A protein and the small-molecule ligand that binds it are described below.
Small molecule (SMILES): CCOc1ccc(-c2snnc2-c2cc(CC)c(O)cc2O)cc1

Binding-site contacts:
Ligand atom C12 contacts residue ASN51 of chain 2.A at 3.3 Å.
Ligand atom C3 contacts residue ALA55 of chain 2.A at 3.8 Å (hydrophobic).
Ligand atom O30 contacts residue ASP93 of chain 2.A at 2.5 Å (salt-bridge).
Ligand atom C21 contacts residue ASP93 of chain 2.A at 3.4 Å.
Ligand atom C23 contacts residue ASN51 of chain 2.A at 3.6 Å.
Ligand atom C16 contacts residue LYS58 of chain 2.A at 3.8 Å.
Ligand atom O30 contacts residue SER52 of chain 2.A at 3.7 Å.
Ligand atom C22 contacts residue ASN51 of chain 2.A at 3.9 Å.
Ligand atom C15 contacts residue LEU107 of chain 2.A at 3.8 Å (hydrophobic).
Ligand atom N1 contacts residue GLY97 of chain 2.A at 3.0 Å (h-bond).
Ligand atom O30 contacts residue ASN51 of chain 2.A at 3.9 Å.
Ligand atom CAB contacts residue PHE138 of chain 2.A at 3.0 Å (hydrophobic).
Ligand atom O30 contacts residue THR184 of chain 2.A at 3.6 Å.
Ligand atom C15 contacts residue LYS58 of chain 2.A at 3.8 Å.
Ligand atom C21 contacts residue THR184 of chain 2.A at 3.9 Å.
Ligand atom CAL contacts residue ASN51 of chain 2.A at 3.4 Å.
Ligand atom C22 contacts residue SER52 of chain 2.A at 3.8 Å.
Ligand atom S1 contacts residue MET98 of chain 2.A at 3.6 Å.
Ligand atom N2 contacts residue ALA55 of chain 2.A at 3.8 Å.
Ligand atom C22 contacts residue ASP93 of chain 2.A at 3.4 Å.
Ligand atom C34 contacts residue ASP54 of chain 2.A at 3.9 Å.
Ligand atom S1 contacts residue GLY97 of chain 2.A at 3.4 Å (h-bond).
Ligand atom O29 contacts residue ASN51 of chain 2.A at 3.7 Å.
Ligand atom S1 contacts residue ILE96 of chain 2.A at 3.6 Å.
Ligand atom C24 contacts residue ASN51 of chain 2.A at 3.8 Å.
Ligand atom O29 contacts residue VAL186 of chain 2.A at 3.5 Å.
Ligand atom C13 contacts residue ASN51 of chain 2.A at 3.9 Å.
Ligand atom O30 contacts residue ALA55 of chain 2.A at 3.3 Å.
Ligand atom N2 contacts residue THR184 of chain 2.A at 2.9 Å (h-bond).
Ligand atom O29 contacts residue LEU48 of chain 2.A at 3.6 Å.
Ligand atom N1 contacts residue ILE96 of chain 2.A at 3.9 Å.
Ligand atom N1 contacts residue ALA55 of chain 2.A at 3.9 Å.
Ligand atom C15 contacts residue GLY108 of chain 2.A at 3.4 Å.
Ligand atom C16 contacts residue LEU107 of chain 2.A at 3.7 Å (hydrophobic).
Ligand atom N2 contacts residue MET98 of chain 2.A at 3.8 Å.
Ligand atom N1 contacts residue MET98 of chain 2.A at 3.4 Å.
Ligand atom N1 contacts residue THR184 of chain 2.A at 3.5 Å (h-bond).
Ligand atom C34 contacts residue ASN51 of chain 2.A at 3.5 Å.
Ligand atom CAL contacts residue PHE138 of chain 2.A at 3.5 Å (hydrophobic).
Ligand atom C4 contacts residue ALA55 of chain 2.A at 3.9 Å (hydrophobic).

Sequence of chain 2.A:
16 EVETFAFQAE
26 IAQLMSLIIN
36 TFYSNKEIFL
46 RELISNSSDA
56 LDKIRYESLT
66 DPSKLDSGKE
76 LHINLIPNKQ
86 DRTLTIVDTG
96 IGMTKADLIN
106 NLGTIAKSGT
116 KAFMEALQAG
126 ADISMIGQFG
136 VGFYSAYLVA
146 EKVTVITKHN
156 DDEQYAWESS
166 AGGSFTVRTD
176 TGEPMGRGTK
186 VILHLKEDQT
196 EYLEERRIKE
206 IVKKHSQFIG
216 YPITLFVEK